Sequence of chain 1.D:
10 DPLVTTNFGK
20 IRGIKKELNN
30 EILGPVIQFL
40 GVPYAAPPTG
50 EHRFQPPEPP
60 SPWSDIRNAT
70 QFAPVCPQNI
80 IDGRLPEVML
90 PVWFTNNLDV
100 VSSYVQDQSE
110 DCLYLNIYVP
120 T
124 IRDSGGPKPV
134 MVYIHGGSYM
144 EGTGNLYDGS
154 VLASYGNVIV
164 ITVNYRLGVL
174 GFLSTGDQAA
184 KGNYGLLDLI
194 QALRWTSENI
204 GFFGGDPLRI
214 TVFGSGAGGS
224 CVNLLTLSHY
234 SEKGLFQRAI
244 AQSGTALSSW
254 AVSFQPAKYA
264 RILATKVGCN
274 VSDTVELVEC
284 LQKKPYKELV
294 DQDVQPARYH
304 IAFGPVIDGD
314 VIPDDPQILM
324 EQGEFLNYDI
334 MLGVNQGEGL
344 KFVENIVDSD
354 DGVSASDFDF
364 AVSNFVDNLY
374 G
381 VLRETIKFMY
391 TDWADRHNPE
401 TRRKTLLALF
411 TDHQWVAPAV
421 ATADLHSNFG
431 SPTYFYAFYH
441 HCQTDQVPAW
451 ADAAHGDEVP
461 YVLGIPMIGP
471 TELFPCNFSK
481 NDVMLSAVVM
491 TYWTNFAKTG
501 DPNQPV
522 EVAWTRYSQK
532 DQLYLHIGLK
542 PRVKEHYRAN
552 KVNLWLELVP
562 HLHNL

Binding-site contacts:
Ligand atom C8 contacts residue ASN477 of chain 1.D at 4.1 Å.
Ligand atom N2 contacts residue ASN477 of chain 1.D at 2.9 Å (h-bond).
Ligand atom O6 contacts residue ASP445 of chain 1.D at 3.0 Å (salt-bridge).
Ligand atom C2 contacts residue ASN477 of chain 1.D at 2.5 Å.
Ligand atom C3 contacts residue ASN477 of chain 1.D at 3.8 Å.
Ligand atom O6 contacts residue THR444 of chain 1.D at 4.0 Å.
Ligand atom C7 contacts residue ASN477 of chain 1.D at 3.9 Å.
Ligand atom O5 contacts residue ASN477 of chain 1.D at 2.4 Å (h-bond).
Ligand atom C5 contacts residue ASP445 of chain 1.D at 4.4 Å.
Ligand atom C6 contacts residue ASP445 of chain 1.D at 2.9 Å.
Ligand atom C1 contacts residue ASN477 of chain 1.D at 1.4 Å.
Ligand atom O4 contacts residue ASN477 of chain 1.D at 4.3 Å.
Ligand atom C5 contacts residue ASN477 of chain 1.D at 3.7 Å.
Ligand atom C4 contacts residue ASN477 of chain 1.D at 4.1 Å.

The protein below binds the small molecule below.
Small molecule (SMILES): CC(=O)N[C@@H]1[C@@H](O)[C@H](O)[C@@H](CO)O[C@H]1O